Sequence of chain 4.A:
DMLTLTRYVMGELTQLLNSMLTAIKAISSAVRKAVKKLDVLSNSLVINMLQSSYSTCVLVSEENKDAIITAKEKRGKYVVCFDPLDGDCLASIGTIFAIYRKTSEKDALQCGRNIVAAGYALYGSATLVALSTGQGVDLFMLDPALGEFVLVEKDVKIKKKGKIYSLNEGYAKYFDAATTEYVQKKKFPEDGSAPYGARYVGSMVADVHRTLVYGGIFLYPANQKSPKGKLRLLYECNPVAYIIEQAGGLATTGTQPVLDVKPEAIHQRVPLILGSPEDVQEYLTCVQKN

Binding-site contacts:
Ligand atom O4 contacts residue LEU275 of chain 4.A at 4.0 Å.
Ligand atom O3 contacts residue MET248 of chain 4.A at 2.8 Å (h-bond).
Ligand atom C6 contacts residue LYS274 of chain 4.A at 4.0 Å.
Ligand atom O2P contacts residue TYR264 of chain 4.A at 2.6 Å (h-bond).
Ligand atom C6 contacts residue TYR264 of chain 4.A at 4.0 Å (hydrophobic).
Ligand atom P contacts residue TYR215 of chain 4.A at 3.7 Å.
Ligand atom O2P contacts residue ASN212 of chain 4.A at 4.0 Å.
Ligand atom O2P contacts residue TYR215 of chain 4.A at 2.6 Å (h-bond).
Ligand atom O3 contacts residue SER247 of chain 4.A at 3.7 Å.
Ligand atom O6 contacts residue LYS274 of chain 4.A at 3.0 Å (salt-bridge).
Ligand atom O1P contacts residue TYR244 of chain 4.A at 2.7 Å (h-bond).
Ligand atom O3P contacts residue TYR215 of chain 4.A at 4.0 Å.
Ligand atom O2P contacts residue LYS274 of chain 4.A at 3.9 Å.
Ligand atom C1 contacts residue LYS274 of chain 4.A at 3.9 Å.
Ligand atom P contacts residue TYR244 of chain 4.A at 3.9 Å.
Ligand atom O1P contacts residue ASN212 of chain 4.A at 2.9 Å (h-bond).
Ligand atom P contacts residue TYR264 of chain 4.A at 3.8 Å.
Ligand atom O1P contacts residue TYR264 of chain 4.A at 3.7 Å.
Ligand atom O1 contacts residue ASP121 of chain 4.A at 3.4 Å (salt-bridge).
Ligand atom C4 contacts residue GLY246 of chain 4.A at 3.6 Å.
Ligand atom O4 contacts residue MET248 of chain 4.A at 3.2 Å (h-bond).
Ligand atom O3P contacts residue ARG243 of chain 1.A at 2.8 Å (salt-bridge).
Ligand atom O5 contacts residue LYS274 of chain 4.A at 3.0 Å (salt-bridge).
Ligand atom C4 contacts residue MET248 of chain 4.A at 3.6 Å (hydrophobic).
Ligand atom C5 contacts residue LYS274 of chain 4.A at 3.9 Å.
Ligand atom P contacts residue ASN212 of chain 4.A at 3.7 Å.
Ligand atom O1 contacts residue LEU275 of chain 4.A at 4.0 Å.
Ligand atom O1 contacts residue GLU280 of chain 4.A at 2.6 Å (salt-bridge).
Ligand atom C6 contacts residue TYR244 of chain 4.A at 3.6 Å (hydrophobic).
Ligand atom C6 contacts residue GLY246 of chain 4.A at 3.8 Å.
Ligand atom C2 contacts residue LYS274 of chain 4.A at 4.0 Å.
Ligand atom C1 contacts residue GLU280 of chain 4.A at 4.0 Å.
Ligand atom C3 contacts residue MET248 of chain 4.A at 3.6 Å (hydrophobic).
Ligand atom O1P contacts residue ARG243 of chain 1.A at 3.6 Å.
Ligand atom O6 contacts residue TYR264 of chain 4.A at 3.5 Å.
Ligand atom O3P contacts residue ASN212 of chain 4.A at 3.9 Å.
Ligand atom P contacts residue ARG243 of chain 1.A at 4.0 Å.
Ligand atom C3 contacts residue ASP121 of chain 4.A at 3.5 Å.
Ligand atom P contacts residue LYS274 of chain 4.A at 4.0 Å.
Ligand atom O3 contacts residue ASP121 of chain 4.A at 2.5 Å (salt-bridge).

This small molecule binds to this protein.
Small molecule (SMILES): O=P(O)(O)OC[C@H]1O[C@](O)(CO)[C@@H](O)[C@@H]1O

Sequence of chain 1.A:
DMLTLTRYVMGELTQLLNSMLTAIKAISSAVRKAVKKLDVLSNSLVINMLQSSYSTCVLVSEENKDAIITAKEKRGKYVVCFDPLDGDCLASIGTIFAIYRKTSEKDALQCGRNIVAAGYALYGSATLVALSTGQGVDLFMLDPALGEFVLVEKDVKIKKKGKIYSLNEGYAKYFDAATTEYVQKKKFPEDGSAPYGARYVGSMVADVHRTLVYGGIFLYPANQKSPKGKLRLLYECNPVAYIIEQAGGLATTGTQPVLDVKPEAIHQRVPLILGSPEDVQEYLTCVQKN